The protein below binds the small molecule below.
Small molecule (SMILES): O=c1[nH]cnc2c1ncn2[C@@H]1O[C@H](COP(=O)(O)O)[C@@H](O)[C@H]1O

Sequence of chain 4.A:
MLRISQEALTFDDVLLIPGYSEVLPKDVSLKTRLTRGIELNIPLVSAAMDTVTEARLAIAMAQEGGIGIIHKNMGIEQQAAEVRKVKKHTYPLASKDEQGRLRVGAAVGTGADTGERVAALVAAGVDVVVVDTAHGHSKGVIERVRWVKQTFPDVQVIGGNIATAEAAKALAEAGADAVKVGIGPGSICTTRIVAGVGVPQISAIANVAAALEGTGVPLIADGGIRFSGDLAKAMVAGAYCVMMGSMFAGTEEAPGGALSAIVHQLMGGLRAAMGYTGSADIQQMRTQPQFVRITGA

Binding-site contacts:
Ligand atom O4' contacts residue GLY301 of chain 4.A at 3.5 Å.
Ligand atom C5' contacts residue ASP337 of chain 4.A at 4.1 Å.
Ligand atom O2' contacts residue ASP337 of chain 4.A at 2.6 Å (salt-bridge).
Ligand atom O2P contacts residue GLY360 of chain 4.A at 3.8 Å.
Ligand atom C8 contacts residue MET49 of chain 4.A at 3.5 Å (hydrophobic).
Ligand atom O3P contacts residue SER302 of chain 4.A at 3.1 Å (h-bond).
Ligand atom C3' contacts residue MET49 of chain 4.A at 3.8 Å (hydrophobic).
Ligand atom O3' contacts residue MET358 of chain 4.A at 3.4 Å (h-bond).
Ligand atom C2' contacts residue ASP337 of chain 4.A at 3.8 Å.
Ligand atom N7 contacts residue MET49 of chain 4.A at 3.5 Å.
Ligand atom C5' contacts residue MET49 of chain 4.A at 3.8 Å (hydrophobic).
Ligand atom O2P contacts residue SER302 of chain 4.A at 3.3 Å (h-bond).
Ligand atom P contacts residue SER302 of chain 4.A at 3.9 Å.
Ligand atom P contacts residue SER361 of chain 4.A at 4.0 Å.
Ligand atom O3P contacts residue SER361 of chain 4.A at 4.2 Å.
Ligand atom O1P contacts residue MET359 of chain 4.A at 3.7 Å.
Ligand atom O5' contacts residue SER302 of chain 4.A at 4.0 Å.
Ligand atom N9 contacts residue MET49 of chain 4.A at 4.2 Å.
Ligand atom O3P contacts residue GLY339 of chain 4.A at 3.3 Å (h-bond).
Ligand atom O2' contacts residue ASN276 of chain 4.A at 3.9 Å.
Ligand atom O5' contacts residue GLY338 of chain 4.A at 3.8 Å.
Ligand atom P contacts residue GLY360 of chain 4.A at 3.9 Å.
Ligand atom O3P contacts residue ILE340 of chain 4.A at 4.3 Å.
Ligand atom O5' contacts residue GLY301 of chain 4.A at 3.8 Å.
Ligand atom O1P contacts residue MET358 of chain 4.A at 4.3 Å.
Ligand atom O3P contacts residue GLY338 of chain 4.A at 4.1 Å.
Ligand atom O2P contacts residue SER361 of chain 4.A at 2.9 Å (h-bond).
Ligand atom P contacts residue GLY339 of chain 4.A at 4.3 Å.
Ligand atom C4' contacts residue ASP337 of chain 4.A at 3.5 Å.
Ligand atom O3' contacts residue ALA47 of chain 4.A at 3.4 Å.
Ligand atom O1P contacts residue SER361 of chain 4.A at 3.8 Å.
Ligand atom C3' contacts residue ALA47 of chain 4.A at 4.1 Å (hydrophobic).
Ligand atom P contacts residue GLY338 of chain 4.A at 4.4 Å.
Ligand atom O3P contacts residue GLY301 of chain 4.A at 4.1 Å.
Ligand atom C4' contacts residue MET49 of chain 4.A at 4.3 Å (hydrophobic).
Ligand atom C3' contacts residue ASP337 of chain 4.A at 3.5 Å.
Ligand atom O3' contacts residue ASP337 of chain 4.A at 2.5 Å (salt-bridge).
Ligand atom C5' contacts residue GLY360 of chain 4.A at 4.2 Å.
Ligand atom O1P contacts residue GLY360 of chain 4.A at 2.8 Å (h-bond).
Ligand atom C4' contacts residue GLY301 of chain 4.A at 4.3 Å.